A small-molecule ligand and the protein it binds are described below.
Small molecule (SMILES): CC(=O)N[C@H]1[C@H](O[C@H]2[C@H](O)[C@@H](NC(C)=O)CO[C@@H]2CO)O[C@H](CO)[C@@H](O[C@@H]2O[C@H](CO[C@H]3O[C@H](CO)[C@@H](O)[C@H](O[C@H]4O[C@H](CO)[C@@H](O)[C@H](O)[C@@H]4O)[C@@H]3O)[C@@H](O)[C@H](O[C@H]3O[C@H](CO)[C@@H](O)[C@H](O)[C@@H]3O)[C@@H]2O)[C@@H]1O

Sequence of chain 1.E:
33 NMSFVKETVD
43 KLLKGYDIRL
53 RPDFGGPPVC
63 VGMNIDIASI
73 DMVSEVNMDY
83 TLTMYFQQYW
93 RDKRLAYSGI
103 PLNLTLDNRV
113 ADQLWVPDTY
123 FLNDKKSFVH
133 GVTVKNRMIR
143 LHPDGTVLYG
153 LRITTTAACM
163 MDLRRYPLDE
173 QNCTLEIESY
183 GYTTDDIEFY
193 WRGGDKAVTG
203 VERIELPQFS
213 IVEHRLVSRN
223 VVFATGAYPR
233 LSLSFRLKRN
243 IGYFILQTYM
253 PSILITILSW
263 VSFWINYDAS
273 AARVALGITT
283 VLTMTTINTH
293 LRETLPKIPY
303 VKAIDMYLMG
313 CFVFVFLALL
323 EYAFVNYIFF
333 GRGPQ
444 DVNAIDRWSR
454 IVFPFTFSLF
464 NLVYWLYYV

Binding-site contacts:
Ligand atom C7 contacts residue ASN174 of chain 1.E at 3.6 Å.
Ligand atom C2 contacts residue SER236 of chain 1.E at 4.2 Å.
Ligand atom O6 contacts residue ARG217 of chain 1.E at 3.7 Å.
Ligand atom C8 contacts residue GLU215 of chain 1.E at 4.1 Å.
Ligand atom O7 contacts residue ARG217 of chain 1.E at 3.0 Å (salt-bridge).
Ligand atom O5 contacts residue ASN222 of chain 1.E at 4.2 Å.
Ligand atom O3 contacts residue ARG221 of chain 1.E at 4.1 Å.
Ligand atom C1 contacts residue ARG221 of chain 1.E at 3.6 Å.
Ligand atom C8 contacts residue ASN174 of chain 1.E at 3.9 Å.
Ligand atom C8 contacts residue PHE237 of chain 1.E at 4.2 Å (hydrophobic).
Ligand atom C3 contacts residue SER236 of chain 1.E at 3.8 Å.
Ligand atom C7 contacts residue ARG217 of chain 1.E at 4.0 Å.
Ligand atom O3 contacts residue SER236 of chain 1.E at 3.9 Å.
Ligand atom O5 contacts residue VAL219 of chain 1.E at 4.1 Å.
Ligand atom C1 contacts residue THR176 of chain 1.E at 4.0 Å.
Ligand atom O6 contacts residue VAL219 of chain 1.E at 3.6 Å.
Ligand atom C5 contacts residue ASN174 of chain 1.E at 3.6 Å.
Ligand atom C8 contacts residue ARG221 of chain 1.E at 3.9 Å.
Ligand atom O7 contacts residue SER234 of chain 1.E at 3.9 Å.
Ligand atom C8 contacts residue SER236 of chain 1.E at 3.8 Å.
Ligand atom C2 contacts residue ASN174 of chain 1.E at 2.5 Å.
Ligand atom C6 contacts residue ARG217 of chain 1.E at 3.9 Å.
Ligand atom C6 contacts residue ARG221 of chain 1.E at 3.5 Å.
Ligand atom O6 contacts residue ARG221 of chain 1.E at 4.2 Å.
Ligand atom C7 contacts residue SER236 of chain 1.E at 3.8 Å.
Ligand atom C1 contacts residue ASN174 of chain 1.E at 1.4 Å.
Ligand atom O3 contacts residue ARG217 of chain 1.E at 3.4 Å (salt-bridge).
Ligand atom C6 contacts residue SER220 of chain 1.E at 4.3 Å.
Ligand atom C8 contacts residue ARG238 of chain 1.E at 4.0 Å.
Ligand atom N2 contacts residue SER236 of chain 1.E at 3.5 Å (h-bond).
Ligand atom O5 contacts residue ASN174 of chain 1.E at 2.4 Å (h-bond).
Ligand atom O6 contacts residue ARG221 of chain 1.E at 4.3 Å.
Ligand atom O2 contacts residue ASN222 of chain 1.E at 3.8 Å.
Ligand atom C4 contacts residue ASN174 of chain 1.E at 4.3 Å.
Ligand atom C7 contacts residue ARG221 of chain 1.E at 4.1 Å.
Ligand atom N2 contacts residue ASN174 of chain 1.E at 2.7 Å (h-bond).
Ligand atom O5 contacts residue ARG221 of chain 1.E at 3.5 Å.
Ligand atom C3 contacts residue ASN174 of chain 1.E at 3.8 Å.
Ligand atom O7 contacts residue ARG221 of chain 1.E at 3.7 Å.
Ligand atom O6 contacts residue SER220 of chain 1.E at 3.9 Å.